Binding-site contacts:
Ligand atom C6 contacts residue ARG153 of chain 1.A at 3.8 Å.
Ligand atom S contacts residue ALA10 of chain 1.A at 4.3 Å.
Ligand atom C6 contacts residue ASP76 of chain 1.A at 3.6 Å.
Ligand atom O1 contacts residue ASP76 of chain 1.A at 4.4 Å.
Ligand atom S contacts residue PRO152 of chain 1.A at 4.1 Å.
Ligand atom O1 contacts residue THR154 of chain 1.A at 4.1 Å.
Ligand atom O2 contacts residue ARG153 of chain 1.A at 3.4 Å (salt-bridge).
Ligand atom C2 contacts residue TYR73 of chain 1.A at 4.3 Å (hydrophobic).
Ligand atom C6 contacts residue THR154 of chain 1.A at 4.0 Å.
Ligand atom C1 contacts residue ASP76 of chain 1.A at 3.5 Å.
Ligand atom O1 contacts residue TYR73 of chain 1.A at 3.9 Å.
Ligand atom C3 contacts residue VAL74 of chain 1.A at 3.8 Å (hydrophobic).
Ligand atom C5 contacts residue ASP76 of chain 1.A at 3.7 Å.
Ligand atom O1 contacts residue SER75 of chain 1.A at 4.4 Å.
Ligand atom C2 contacts residue SER75 of chain 1.A at 3.9 Å.
Ligand atom O3 contacts residue ASP76 of chain 1.A at 2.6 Å (salt-bridge).
Ligand atom O2 contacts residue ALA10 of chain 1.A at 4.1 Å.
Ligand atom C3 contacts residue ASP76 of chain 1.A at 4.0 Å.
Ligand atom C5 contacts residue ARG153 of chain 1.A at 4.5 Å.
Ligand atom O2 contacts residue PRO152 of chain 1.A at 3.7 Å.
Ligand atom C2 contacts residue VAL74 of chain 1.A at 3.7 Å (hydrophobic).
Ligand atom O2 contacts residue ASP76 of chain 1.A at 4.4 Å.
Ligand atom C4 contacts residue ASP76 of chain 1.A at 3.9 Å.
Ligand atom O3 contacts residue SER75 of chain 1.A at 3.5 Å.
Ligand atom C2 contacts residue ASP76 of chain 1.A at 3.4 Å.
Ligand atom S contacts residue ASP76 of chain 1.A at 3.6 Å.
Ligand atom S contacts residue ARG153 of chain 1.A at 4.2 Å.
Ligand atom O1 contacts residue ALA10 of chain 1.A at 3.3 Å.
Ligand atom S contacts residue THR154 of chain 1.A at 3.8 Å.
Ligand atom O3 contacts residue ARG153 of chain 1.A at 3.9 Å.
Ligand atom C1 contacts residue THR154 of chain 1.A at 4.2 Å.
Ligand atom O3 contacts residue PRO152 of chain 1.A at 3.6 Å.
Ligand atom C1 contacts residue SER75 of chain 1.A at 4.4 Å.
Ligand atom O2 contacts residue THR154 of chain 1.A at 2.6 Å (h-bond).
Ligand atom S contacts residue SER75 of chain 1.A at 4.4 Å.
Ligand atom O1 contacts residue PRO152 of chain 1.A at 4.5 Å.

The protein below binds the small molecule below.
Small molecule (SMILES): Cc1ccc(S(=O)(=O)O)cc1

Sequence of chain 1.A:
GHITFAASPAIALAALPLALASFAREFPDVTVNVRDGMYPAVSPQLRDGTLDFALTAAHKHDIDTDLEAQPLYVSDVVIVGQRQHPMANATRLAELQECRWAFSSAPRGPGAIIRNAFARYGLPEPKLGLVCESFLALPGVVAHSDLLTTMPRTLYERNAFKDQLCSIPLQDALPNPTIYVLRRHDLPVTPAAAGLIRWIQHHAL